The small molecule below binds the protein below.
Small molecule (SMILES): CC(=O)N[C@@H]1[C@@H](O)[C@H](O)[C@@H](CO)O[C@H]1O

Sequence of chain 1.A:
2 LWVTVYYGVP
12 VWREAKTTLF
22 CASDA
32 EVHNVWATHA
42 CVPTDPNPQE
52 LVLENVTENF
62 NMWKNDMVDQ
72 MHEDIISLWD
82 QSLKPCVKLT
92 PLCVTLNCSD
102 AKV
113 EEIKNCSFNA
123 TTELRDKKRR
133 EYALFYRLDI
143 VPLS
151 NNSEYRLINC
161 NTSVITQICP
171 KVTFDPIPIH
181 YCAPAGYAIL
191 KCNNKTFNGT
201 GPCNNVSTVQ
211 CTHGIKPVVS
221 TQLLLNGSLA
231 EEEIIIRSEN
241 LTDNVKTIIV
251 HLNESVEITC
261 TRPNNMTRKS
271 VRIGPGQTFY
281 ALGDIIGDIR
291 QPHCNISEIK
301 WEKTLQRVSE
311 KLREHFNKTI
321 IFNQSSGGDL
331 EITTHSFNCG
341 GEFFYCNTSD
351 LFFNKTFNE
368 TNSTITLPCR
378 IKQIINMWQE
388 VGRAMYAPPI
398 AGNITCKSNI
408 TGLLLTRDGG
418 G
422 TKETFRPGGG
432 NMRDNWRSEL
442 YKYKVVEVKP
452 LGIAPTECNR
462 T

Binding-site contacts:
Ligand atom O7 contacts residue ASN400 of chain 1.A at 4.2 Å.
Ligand atom N2 contacts residue ASN400 of chain 1.A at 2.8 Å (h-bond).
Ligand atom C7 contacts residue NAG1 of chain 1.OA at 4.5 Å.
Ligand atom C1 contacts residue ASN400 of chain 1.A at 1.4 Å.
Ligand atom C3 contacts residue ASN400 of chain 1.A at 3.8 Å.
Ligand atom C2 contacts residue ASN400 of chain 1.A at 2.5 Å.
Ligand atom O7 contacts residue ASN265 of chain 1.A at 3.0 Å (h-bond).
Ligand atom O6 contacts residue ASN400 of chain 1.A at 4.1 Å.
Ligand atom C8 contacts residue PRO263 of chain 1.A at 3.8 Å (hydrophobic).
Ligand atom C4 contacts residue ASN400 of chain 1.A at 4.3 Å.
Ligand atom C7 contacts residue ASN400 of chain 1.A at 3.7 Å.
Ligand atom C5 contacts residue ASN400 of chain 1.A at 3.8 Å.
Ligand atom O3 contacts residue NAG1 of chain 1.OA at 3.9 Å.
Ligand atom O7 contacts residue NAG1 of chain 1.OA at 3.4 Å.
Ligand atom O5 contacts residue ASN400 of chain 1.A at 2.5 Å (h-bond).
Ligand atom C7 contacts residue ASN265 of chain 1.A at 4.1 Å.